Binding-site contacts:
Ligand atom O5 contacts residue TRP171 of chain 1.A at 3.8 Å.
Ligand atom C2 contacts residue ASN135 of chain 1.A at 3.5 Å.
Ligand atom O1 contacts residue GLU64 of chain 1.A at 3.5 Å (salt-bridge).
Ligand atom C3 contacts residue ASP87 of chain 1.A at 3.6 Å.
Ligand atom O6B contacts residue ASP362 of chain 1.A at 3.7 Å.
Ligand atom C2 contacts residue TRP245 of chain 1.A at 3.6 Å (hydrophobic).
Ligand atom C6 contacts residue ASN169 of chain 1.A at 3.5 Å.
Ligand atom O3 contacts residue TRP245 of chain 1.A at 3.6 Å.
Ligand atom C2 contacts residue ASP87 of chain 1.A at 3.2 Å.
Ligand atom O3 contacts residue ASN135 of chain 1.A at 2.7 Å (h-bond).
Ligand atom O1 contacts residue SER63 of chain 1.A at 2.7 Å (h-bond).
Ligand atom O2 contacts residue ASP87 of chain 1.A at 2.6 Å (salt-bridge).
Ligand atom O3 contacts residue LYS283 of chain 1.A at 2.7 Å (salt-bridge).
Ligand atom O5 contacts residue TRP171 of chain 1.A at 3.4 Å.
Ligand atom O3B contacts residue ASP69 of chain 1.A at 2.6 Å (salt-bridge).
Ligand atom O3 contacts residue ASP87 of chain 1.A at 2.7 Å (salt-bridge).
Ligand atom O6B contacts residue TRP361 of chain 1.A at 3.1 Å (h-bond).
Ligand atom O2 contacts residue ASN135 of chain 1.A at 2.7 Å (h-bond).
Ligand atom C2B contacts residue LYS68 of chain 1.A at 3.7 Å.
Ligand atom C1 contacts residue TRP245 of chain 1.A at 3.5 Å (hydrophobic).
Ligand atom O3 contacts residue GLN88 of chain 1.A at 3.0 Å (h-bond).
Ligand atom C7B contacts residue TRP361 of chain 1.A at 3.3 Å (hydrophobic).
Ligand atom C5 contacts residue SER63 of chain 1.A at 3.5 Å.
Ligand atom O2 contacts residue LYS283 of chain 1.A at 3.1 Å (salt-bridge).
Ligand atom O3B contacts residue LYS68 of chain 1.A at 2.9 Å.
Ligand atom C1B contacts residue TRP361 of chain 1.A at 3.6 Å (hydrophobic).
Ligand atom O4 contacts residue ASP69 of chain 1.A at 3.2 Å (salt-bridge).
Ligand atom O6 contacts residue GLU224 of chain 1.A at 3.6 Å.
Ligand atom O6 contacts residue ASN169 of chain 1.A at 3.0 Å (h-bond).
Ligand atom C3 contacts residue GLU64 of chain 1.A at 3.5 Å.
Ligand atom O5 contacts residue TRP245 of chain 1.A at 3.7 Å.
Ligand atom C1 contacts residue SER63 of chain 1.A at 3.8 Å.
Ligand atom O4 contacts residue SER65 of chain 1.A at 3.4 Å (h-bond).
Ligand atom C1 contacts residue TRP171 of chain 1.A at 3.7 Å (hydrophobic).
Ligand atom O3 contacts residue ALA85 of chain 1.A at 3.5 Å.
Ligand atom C2 contacts residue TRP171 of chain 1.A at 3.8 Å (hydrophobic).
Ligand atom O2 contacts residue ALA85 of chain 1.A at 3.1 Å.
Ligand atom O2B contacts residue LYS68 of chain 1.A at 3.2 Å.
Ligand atom C2 contacts residue GLU64 of chain 1.A at 3.5 Å.
Ligand atom O2 contacts residue GLU64 of chain 1.A at 2.6 Å (salt-bridge).

The protein below binds the small molecule below.
Small molecule (SMILES): C[C@H]1O[C@H](O[C@H]2[C@H](O)[C@@H](O)[C@@H](O[C@H]3[C@H](O)[C@@H](O)[C@@H](O)O[C@@H]3CO)O[C@@H]2CO)[C@H](O)[C@@H](O)[C@@H]1N[C@H]1C=C(CO)[C@@H](O)[C@H](O)[C@H]1O

Sequence of chain 1.A:
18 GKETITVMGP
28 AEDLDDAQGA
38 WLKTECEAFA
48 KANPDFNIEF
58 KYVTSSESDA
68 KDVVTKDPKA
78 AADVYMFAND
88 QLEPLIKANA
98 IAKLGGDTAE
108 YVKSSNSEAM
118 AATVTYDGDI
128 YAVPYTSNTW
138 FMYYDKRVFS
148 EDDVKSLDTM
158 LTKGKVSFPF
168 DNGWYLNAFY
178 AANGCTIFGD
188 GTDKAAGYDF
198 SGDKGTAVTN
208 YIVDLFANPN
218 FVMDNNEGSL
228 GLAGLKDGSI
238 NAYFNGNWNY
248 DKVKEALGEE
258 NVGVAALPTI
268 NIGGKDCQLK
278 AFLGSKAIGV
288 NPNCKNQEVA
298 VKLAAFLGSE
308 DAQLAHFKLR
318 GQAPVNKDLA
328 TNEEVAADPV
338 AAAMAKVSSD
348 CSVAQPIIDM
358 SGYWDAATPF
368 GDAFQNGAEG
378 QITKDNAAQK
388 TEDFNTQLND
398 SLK